The protein below binds the small molecule below.
Small molecule (SMILES): CC(=O)N[C@@H]1[C@@H](O)[C@H](O)[C@@H](CO)O[C@H]1O

Sequence of chain 1.A:
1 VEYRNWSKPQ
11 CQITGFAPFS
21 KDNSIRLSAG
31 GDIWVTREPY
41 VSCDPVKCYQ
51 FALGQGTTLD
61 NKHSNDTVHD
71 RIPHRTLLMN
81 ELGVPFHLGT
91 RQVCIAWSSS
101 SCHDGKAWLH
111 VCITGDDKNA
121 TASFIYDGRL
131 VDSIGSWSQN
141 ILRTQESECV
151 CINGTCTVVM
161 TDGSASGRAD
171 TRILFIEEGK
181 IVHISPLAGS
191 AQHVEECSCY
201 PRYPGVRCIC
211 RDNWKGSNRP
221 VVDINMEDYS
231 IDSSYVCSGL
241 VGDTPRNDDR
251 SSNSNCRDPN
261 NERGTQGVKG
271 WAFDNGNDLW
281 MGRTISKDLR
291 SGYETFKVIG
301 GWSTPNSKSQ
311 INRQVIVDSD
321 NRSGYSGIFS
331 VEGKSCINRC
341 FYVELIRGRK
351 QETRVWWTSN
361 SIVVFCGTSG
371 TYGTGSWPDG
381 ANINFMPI

Binding-site contacts:
Ligand atom N2 contacts residue TRP356 of chain 1.A at 3.6 Å.
Ligand atom C4 contacts residue ASN65 of chain 1.A at 4.2 Å.
Ligand atom O7 contacts residue ASN65 of chain 1.A at 4.2 Å.
Ligand atom C7 contacts residue TRP356 of chain 1.A at 4.2 Å (hydrophobic).
Ligand atom C3 contacts residue TRP356 of chain 1.A at 4.0 Å (hydrophobic).
Ligand atom O5 contacts residue ASN65 of chain 1.A at 2.4 Å (h-bond).
Ligand atom C7 contacts residue ASN65 of chain 1.A at 3.8 Å.
Ligand atom C8 contacts residue TRP356 of chain 1.A at 3.7 Å (hydrophobic).
Ligand atom C5 contacts residue ASN65 of chain 1.A at 3.7 Å.
Ligand atom C8 contacts residue ILE388 of chain 1.A at 4.3 Å (hydrophobic).
Ligand atom C1 contacts residue ASN65 of chain 1.A at 1.5 Å.
Ligand atom C2 contacts residue TRP356 of chain 1.A at 4.3 Å (hydrophobic).
Ligand atom C5 contacts residue TRP356 of chain 1.A at 4.3 Å (hydrophobic).
Ligand atom C2 contacts residue ASN65 of chain 1.A at 2.4 Å.
Ligand atom N2 contacts residue ASN65 of chain 1.A at 2.9 Å (h-bond).
Ligand atom C1 contacts residue TRP356 of chain 1.A at 3.9 Å (hydrophobic).
Ligand atom O3 contacts residue TRP356 of chain 1.A at 4.4 Å.
Ligand atom C3 contacts residue ASN65 of chain 1.A at 3.8 Å.